Binding-site contacts:
Ligand atom N2 contacts residue ASN603 of chain 1.B at 2.9 Å (h-bond).
Ligand atom C4 contacts residue ASN603 of chain 1.B at 4.2 Å.
Ligand atom C5 contacts residue ASN603 of chain 1.B at 3.7 Å.
Ligand atom C3 contacts residue ASN603 of chain 1.B at 3.8 Å.
Ligand atom O5 contacts residue ASN603 of chain 1.B at 2.4 Å (h-bond).
Ligand atom C7 contacts residue ASN603 of chain 1.B at 3.2 Å.
Ligand atom O7 contacts residue ASN603 of chain 1.B at 3.3 Å (h-bond).
Ligand atom C8 contacts residue ASN603 of chain 1.B at 4.4 Å.
Ligand atom C1 contacts residue ASN603 of chain 1.B at 1.4 Å.
Ligand atom C2 contacts residue ASN603 of chain 1.B at 2.4 Å.

The protein below binds the small molecule below.
Small molecule (SMILES): CC(=O)N[C@@H]1[C@@H](O)[C@H](O)[C@@H](CO)O[C@H]1O

Sequence of chain 1.B:
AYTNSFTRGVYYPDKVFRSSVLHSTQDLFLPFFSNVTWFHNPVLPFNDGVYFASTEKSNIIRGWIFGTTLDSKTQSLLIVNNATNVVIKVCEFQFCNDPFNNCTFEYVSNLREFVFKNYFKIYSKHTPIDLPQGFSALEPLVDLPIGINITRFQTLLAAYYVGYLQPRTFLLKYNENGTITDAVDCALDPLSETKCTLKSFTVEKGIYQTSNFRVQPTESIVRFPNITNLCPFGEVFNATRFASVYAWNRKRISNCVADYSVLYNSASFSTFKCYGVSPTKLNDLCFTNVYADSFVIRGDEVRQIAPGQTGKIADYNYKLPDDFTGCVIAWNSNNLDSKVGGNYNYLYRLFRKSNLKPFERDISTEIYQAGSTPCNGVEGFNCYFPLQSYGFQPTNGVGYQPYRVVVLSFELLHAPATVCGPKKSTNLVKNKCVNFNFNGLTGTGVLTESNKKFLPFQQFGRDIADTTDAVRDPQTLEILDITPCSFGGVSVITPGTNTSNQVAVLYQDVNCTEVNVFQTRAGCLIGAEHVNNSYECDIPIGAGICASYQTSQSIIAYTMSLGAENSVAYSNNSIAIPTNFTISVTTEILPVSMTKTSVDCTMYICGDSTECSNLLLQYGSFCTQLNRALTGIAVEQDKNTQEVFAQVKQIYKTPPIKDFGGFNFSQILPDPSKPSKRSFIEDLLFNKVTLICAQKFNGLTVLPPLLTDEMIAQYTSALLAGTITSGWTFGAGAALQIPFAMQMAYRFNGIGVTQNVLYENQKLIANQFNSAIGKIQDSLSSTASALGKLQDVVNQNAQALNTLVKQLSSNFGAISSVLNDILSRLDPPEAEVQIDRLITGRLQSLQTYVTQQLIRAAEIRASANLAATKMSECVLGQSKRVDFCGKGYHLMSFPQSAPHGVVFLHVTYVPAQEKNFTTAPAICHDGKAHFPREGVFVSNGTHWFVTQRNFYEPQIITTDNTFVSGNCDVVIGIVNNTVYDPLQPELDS